Binding-site contacts:
Ligand atom C6 contacts residue ARG226 of chain 1.E at 3.5 Å.
Ligand atom C24 contacts residue SER207 of chain 1.E at 3.4 Å.
Ligand atom C24 contacts residue CYS203 of chain 1.E at 3.4 Å (hydrophobic).
Ligand atom C7 contacts residue CYS203 of chain 1.E at 3.7 Å (hydrophobic).
Ligand atom C25 contacts residue VAL227 of chain 1.E at 3.7 Å (hydrophobic).
Ligand atom O19 contacts residue ASP206 of chain 1.E at 3.4 Å (salt-bridge).
Ligand atom C23 contacts residue CYS203 of chain 1.E at 3.4 Å (hydrophobic).
Ligand atom O28 contacts residue GLY235 of chain 1.E at 3.4 Å.
Ligand atom N26 contacts residue SER202 of chain 1.E at 2.7 Å (h-bond).
Ligand atom C25 contacts residue SER202 of chain 1.E at 3.5 Å.
Ligand atom O28 contacts residue THR222 of chain 1.E at 3.0 Å (h-bond).
Ligand atom C21 contacts residue SER202 of chain 1.E at 3.6 Å.
Ligand atom O18 contacts residue SER207 of chain 1.E at 2.9 Å (h-bond).
Ligand atom C20 contacts residue SER223 of chain 1.E at 3.3 Å.
Ligand atom C13 contacts residue HIS65 of chain 1.E at 3.7 Å.
Ligand atom C14 contacts residue CYS50 of chain 1.E at 3.7 Å (hydrophobic).
Ligand atom C24 contacts residue LYS204 of chain 1.E at 3.5 Å.
Ligand atom C17 contacts residue SER207 of chain 1.E at 3.4 Å.
Ligand atom C21 contacts residue SER223 of chain 1.E at 3.7 Å.
Ligand atom O19 contacts residue GLY205 of chain 1.E at 2.8 Å (h-bond).
Ligand atom C17 contacts residue GLY205 of chain 1.E at 3.5 Å.
Ligand atom C16 contacts residue GLY205 of chain 1.E at 3.6 Å.
Ligand atom C23 contacts residue VAL221 of chain 1.E at 3.7 Å (hydrophobic).
Ligand atom C27 contacts residue SER223 of chain 1.E at 3.4 Å.
Ligand atom O9 contacts residue LYS204 of chain 1.E at 3.6 Å.
Ligand atom N26 contacts residue ASP201 of chain 1.E at 3.0 Å (salt-bridge).
Ligand atom C3 contacts residue SER223 of chain 1.E at 3.7 Å.
Ligand atom O18 contacts residue HIS65 of chain 1.E at 2.7 Å (h-bond).
Ligand atom C20 contacts residue CYS228 of chain 1.E at 3.6 Å (hydrophobic).
Ligand atom C23 contacts residue THR222 of chain 1.E at 3.6 Å.
Ligand atom C1 contacts residue ARG226 of chain 1.E at 3.7 Å.
Ligand atom O19 contacts residue SER207 of chain 1.E at 3.1 Å (h-bond).
Ligand atom C2 contacts residue LYS204 of chain 1.E at 3.7 Å.
Ligand atom C22 contacts residue SER202 of chain 1.E at 3.5 Å.
Ligand atom O19 contacts residue LYS204 of chain 1.E at 3.7 Å.
Ligand atom O28 contacts residue ILE236 of chain 1.E at 3.0 Å (h-bond).
Ligand atom C4 contacts residue LYS204 of chain 1.E at 3.6 Å.
Ligand atom C22 contacts residue THR222 of chain 1.E at 3.3 Å.
Ligand atom C23 contacts residue SER207 of chain 1.E at 3.3 Å.
Ligand atom C7 contacts residue LYS204 of chain 1.E at 3.6 Å.

This protein binds this small molecule.
Small molecule (SMILES): N[C@H](CO)c1cccc(-c2cccc(COc3ccccc3CC(=O)O)c2)c1

Sequence of chain 1.E:
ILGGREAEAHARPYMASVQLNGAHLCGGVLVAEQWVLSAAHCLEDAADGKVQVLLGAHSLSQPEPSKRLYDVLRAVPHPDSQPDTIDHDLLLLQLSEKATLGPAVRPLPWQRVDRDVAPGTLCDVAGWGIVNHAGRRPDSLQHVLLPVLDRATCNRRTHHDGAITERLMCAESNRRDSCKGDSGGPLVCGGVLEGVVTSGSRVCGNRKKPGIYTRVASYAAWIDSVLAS